Binding-site contacts:
Ligand atom NE contacts residue TRP110 of chain 1.B at 3.3 Å.
Ligand atom NH1 contacts residue TRP110 of chain 1.A at 3.4 Å.
Ligand atom NH1 contacts residue TRP152 of chain 1.A at 3.4 Å.
Ligand atom NH2 contacts residue GLN64 of chain 1.B at 3.2 Å (h-bond).
Ligand atom NH2 contacts residue GLU233 of chain 1.A at 2.7 Å (salt-bridge).
Ligand atom O contacts residue GLU275 of chain 1.B at 3.2 Å (salt-bridge).
Ligand atom CG contacts residue TRP236 of chain 1.B at 3.4 Å (hydrophobic).
Ligand atom CB contacts residue TRP194 of chain 1.A at 3.3 Å (hydrophobic).
Ligand atom NH2 contacts residue GLU191 of chain 1.A at 2.8 Å (salt-bridge).
Ligand atom NH2 contacts residue GLN64 of chain 1.A at 3.0 Å (h-bond).
Ligand atom NH1 contacts residue GLN232 of chain 1.A at 3.1 Å (h-bond).
Ligand atom NE contacts residue EDO1 of chain 1.S at 3.0 Å (h-bond).
Ligand atom NH2 contacts residue GLU149 of chain 1.B at 2.8 Å (salt-bridge).
Ligand atom CD contacts residue GLU233 of chain 1.B at 3.3 Å.
Ligand atom CB contacts residue TRP236 of chain 1.A at 3.4 Å (hydrophobic).
Ligand atom NH1 contacts residue GLU233 of chain 1.B at 2.8 Å (salt-bridge).
Ligand atom NH1 contacts residue GLU107 of chain 1.A at 2.9 Å (salt-bridge).
Ligand atom CB contacts residue TRP194 of chain 1.B at 3.5 Å (hydrophobic).
Ligand atom NH2 contacts residue GLU107 of chain 1.B at 2.9 Å (salt-bridge).
Ligand atom O contacts residue TRP194 of chain 1.B at 3.5 Å.
Ligand atom O contacts residue TRP152 of chain 1.A at 3.5 Å.
Ligand atom NH1 contacts residue TRP194 of chain 1.A at 3.3 Å.
Ligand atom NH1 contacts residue GLU191 of chain 1.A at 2.8 Å (salt-bridge).
Ligand atom O contacts residue TRP68 of chain 1.B at 3.4 Å.
Ligand atom NH1 contacts residue GLU65 of chain 1.A at 2.8 Å (salt-bridge).
Ligand atom NH1 contacts residue GLU149 of chain 1.A at 2.9 Å (salt-bridge).
Ligand atom NH2 contacts residue EDO1 of chain 1.S at 3.2 Å (h-bond).
Ligand atom NH2 contacts residue TRP152 of chain 1.B at 3.4 Å.
Ligand atom NH1 contacts residue GLU65 of chain 1.B at 3.5 Å (salt-bridge).
Ligand atom O contacts residue TRP68 of chain 1.A at 3.3 Å.
Ligand atom N contacts residue TRP236 of chain 1.B at 3.5 Å.
Ligand atom C contacts residue GLU275 of chain 1.B at 3.3 Å.
Ligand atom CD contacts residue GLU149 of chain 1.B at 3.4 Å.
Ligand atom NH2 contacts residue GLU107 of chain 1.A at 2.8 Å (salt-bridge).
Ligand atom NH1 contacts residue GLN64 of chain 1.B at 3.5 Å (h-bond).
Ligand atom NH1 contacts residue GLU191 of chain 1.B at 2.8 Å (salt-bridge).
Ligand atom NH2 contacts residue GLU191 of chain 1.B at 2.9 Å (salt-bridge).
Ligand atom O contacts residue TRP110 of chain 1.B at 3.5 Å.
Ligand atom NH2 contacts residue TRP194 of chain 1.B at 3.3 Å.
Ligand atom NH2 contacts residue GLU149 of chain 1.A at 2.8 Å (salt-bridge).

Sequence of chain 1.B:
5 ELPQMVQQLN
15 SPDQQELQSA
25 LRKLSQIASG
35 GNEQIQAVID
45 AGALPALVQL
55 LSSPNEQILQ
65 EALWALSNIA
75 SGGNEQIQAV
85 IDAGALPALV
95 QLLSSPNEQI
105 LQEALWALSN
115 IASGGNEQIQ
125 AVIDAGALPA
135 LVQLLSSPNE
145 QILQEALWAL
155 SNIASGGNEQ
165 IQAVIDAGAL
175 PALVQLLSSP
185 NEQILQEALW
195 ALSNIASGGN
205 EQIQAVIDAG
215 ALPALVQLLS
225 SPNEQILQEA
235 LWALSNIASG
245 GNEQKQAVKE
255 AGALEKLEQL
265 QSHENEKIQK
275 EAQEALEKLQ

Sequence of chain 1.A:
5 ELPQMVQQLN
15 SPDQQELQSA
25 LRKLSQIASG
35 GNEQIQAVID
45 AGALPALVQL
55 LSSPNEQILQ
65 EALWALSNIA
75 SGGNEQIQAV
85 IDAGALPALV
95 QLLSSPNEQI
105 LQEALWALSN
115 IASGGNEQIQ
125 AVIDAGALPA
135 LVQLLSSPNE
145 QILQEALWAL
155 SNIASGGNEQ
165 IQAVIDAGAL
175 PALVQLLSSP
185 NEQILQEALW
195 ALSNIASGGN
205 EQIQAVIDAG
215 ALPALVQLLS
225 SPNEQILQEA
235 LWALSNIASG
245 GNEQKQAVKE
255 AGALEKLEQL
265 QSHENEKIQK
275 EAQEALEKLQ

A protein and the small-molecule ligand that binds it are described below.
Small molecule (SMILES): NC(N)=NCCC[C@@H](C=O)NC(=O)[C@H](CCCN=C(N)N)NC(=O)[C@H](CCCN=C(N)N)NC(=O)[C@H](CCCN=C(N)N)NC(=O)[C@H](CCCN=C(N)N)NC(=O)[C@H](CCCN=C(N)N)NC(=O)[C@H](CCCN=C(N)N)NC(=O)[C@H](CCCN=C(N)N)NC(=O)[C@H](CCCN=C(N)N)NC(=O)[C@@H](N)CCCN=C(N)N